Sequence of chain 1.E:
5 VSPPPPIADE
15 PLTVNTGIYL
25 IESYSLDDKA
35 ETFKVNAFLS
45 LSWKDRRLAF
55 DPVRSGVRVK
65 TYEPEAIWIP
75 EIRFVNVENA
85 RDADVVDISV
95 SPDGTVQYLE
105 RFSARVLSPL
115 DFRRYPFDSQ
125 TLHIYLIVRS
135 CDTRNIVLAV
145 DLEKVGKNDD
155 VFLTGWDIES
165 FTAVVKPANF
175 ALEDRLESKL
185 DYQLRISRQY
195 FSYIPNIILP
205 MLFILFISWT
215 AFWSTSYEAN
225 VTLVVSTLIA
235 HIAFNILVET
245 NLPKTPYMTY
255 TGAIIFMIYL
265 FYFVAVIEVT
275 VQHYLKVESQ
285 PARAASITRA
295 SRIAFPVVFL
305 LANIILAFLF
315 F

Binding-site contacts:
Ligand atom C2 contacts residue TRP72 of chain 1.A at 3.2 Å (hydrophobic).
Ligand atom C6 contacts residue ASP91 of chain 1.E at 2.9 Å.
Ligand atom C8 contacts residue TRP72 of chain 1.A at 3.0 Å (hydrophobic).
Ligand atom C9 contacts residue VAL5 of chain 1.A at 3.4 Å (hydrophobic).
Ligand atom C8 contacts residue PRO7 of chain 1.A at 3.2 Å (hydrophobic).
Ligand atom C6 contacts residue THR65 of chain 1.E at 3.9 Å.
Ligand atom C1 contacts residue TRP72 of chain 1.A at 3.4 Å (hydrophobic).
Ligand atom C contacts residue GLU75 of chain 1.A at 3.9 Å.
Ligand atom N contacts residue CYS135 of chain 1.A at 3.8 Å.
Ligand atom O contacts residue GLU75 of chain 1.A at 3.3 Å (salt-bridge).
Ligand atom C8 contacts residue SER6 of chain 1.A at 3.8 Å.
Ligand atom C5 contacts residue VAL90 of chain 1.E at 3.5 Å (hydrophobic).
Ligand atom C6 contacts residue VAL90 of chain 1.E at 3.7 Å (hydrophobic).
Ligand atom C4 contacts residue CYS135 of chain 1.A at 4.3 Å (hydrophobic).
Ligand atom O1 contacts residue VAL90 of chain 1.E at 2.9 Å (h-bond).
Ligand atom C4 contacts residue VAL90 of chain 1.E at 3.9 Å (hydrophobic).
Ligand atom C7 contacts residue CYS135 of chain 1.A at 1.9 Å (hydrophobic).
Ligand atom C3 contacts residue CYS135 of chain 1.A at 3.2 Å (hydrophobic).
Ligand atom O1 contacts residue GLU75 of chain 1.A at 3.2 Å (salt-bridge).
Ligand atom N contacts residue TRP72 of chain 1.A at 4.3 Å.
Ligand atom C4 contacts residue THR65 of chain 1.E at 4.4 Å.
Ligand atom C4 contacts residue ASP91 of chain 1.E at 4.4 Å.
Ligand atom N1 contacts residue GLU75 of chain 1.A at 3.7 Å.
Ligand atom O1 contacts residue ASP91 of chain 1.E at 4.4 Å.
Ligand atom C9 contacts residue SER6 of chain 1.A at 4.3 Å.
Ligand atom C4 contacts residue GLU75 of chain 1.A at 4.4 Å.
Ligand atom C9 contacts residue TRP72 of chain 1.A at 3.3 Å (hydrophobic).
Ligand atom C2 contacts residue CYS135 of chain 1.A at 4.2 Å (hydrophobic).
Ligand atom C8 contacts residue CYS135 of chain 1.A at 3.6 Å (hydrophobic).
Ligand atom C5 contacts residue GLU75 of chain 1.A at 3.5 Å.

Sequence of chain 1.A:
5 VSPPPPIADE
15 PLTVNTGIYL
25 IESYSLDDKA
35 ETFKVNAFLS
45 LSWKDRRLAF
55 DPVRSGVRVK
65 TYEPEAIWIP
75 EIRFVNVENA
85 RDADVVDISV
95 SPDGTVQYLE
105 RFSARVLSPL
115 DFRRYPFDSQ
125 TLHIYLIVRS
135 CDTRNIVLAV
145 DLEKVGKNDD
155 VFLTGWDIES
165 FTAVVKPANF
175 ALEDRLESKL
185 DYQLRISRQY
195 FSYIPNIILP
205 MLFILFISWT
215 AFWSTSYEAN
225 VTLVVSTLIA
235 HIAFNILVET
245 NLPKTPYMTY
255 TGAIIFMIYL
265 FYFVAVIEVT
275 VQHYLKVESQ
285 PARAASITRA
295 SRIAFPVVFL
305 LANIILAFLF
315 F

A small-molecule ligand and the protein it binds are described below.
Small molecule (SMILES): Cc1c(C)n2c(C)c(C)c(=O)n2c1=O